A small-molecule ligand and the protein it binds are described below.
Small molecule (SMILES): CC(=O)N[C@@H]1[C@@H](O)[C@H](O)[C@@H](CO)O[C@H]1O

Sequence of chain 1.B:
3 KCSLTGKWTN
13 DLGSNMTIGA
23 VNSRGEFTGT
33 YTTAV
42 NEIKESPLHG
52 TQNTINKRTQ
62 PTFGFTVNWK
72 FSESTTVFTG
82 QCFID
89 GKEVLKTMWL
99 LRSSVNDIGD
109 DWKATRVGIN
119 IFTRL

Binding-site contacts:
Ligand atom C1 contacts residue ASN17 of chain 1.B at 1.4 Å.
Ligand atom O5 contacts residue LEU123 of chain 1.B at 3.4 Å.
Ligand atom C3 contacts residue ASN17 of chain 1.B at 3.7 Å.
Ligand atom C7 contacts residue ASN17 of chain 1.B at 3.3 Å.
Ligand atom O6 contacts residue LEU123 of chain 1.B at 3.9 Å.
Ligand atom C7 contacts residue GLY15 of chain 1.B at 4.1 Å.
Ligand atom O7 contacts residue ILE44 of chain 1.B at 4.2 Å.
Ligand atom N2 contacts residue ASN17 of chain 1.B at 2.9 Å (h-bond).
Ligand atom O7 contacts residue GLY15 of chain 1.B at 3.9 Å.
Ligand atom O7 contacts residue ALA36 of chain 1.B at 4.1 Å.
Ligand atom O7 contacts residue THR34 of chain 1.B at 3.5 Å (h-bond).
Ligand atom C6 contacts residue LEU123 of chain 1.B at 3.9 Å (hydrophobic).
Ligand atom C1 contacts residue LEU123 of chain 1.B at 4.3 Å (hydrophobic).
Ligand atom O7 contacts residue ASN17 of chain 1.B at 4.1 Å.
Ligand atom C1 contacts residue GLY15 of chain 1.B at 4.2 Å.
Ligand atom C5 contacts residue LEU123 of chain 1.B at 4.1 Å (hydrophobic).
Ligand atom C8 contacts residue ILE44 of chain 1.B at 3.9 Å (hydrophobic).
Ligand atom C7 contacts residue ILE44 of chain 1.B at 4.2 Å (hydrophobic).
Ligand atom C6 contacts residue ASN17 of chain 1.B at 4.0 Å.
Ligand atom C8 contacts residue THR34 of chain 1.B at 3.3 Å.
Ligand atom C4 contacts residue ASN17 of chain 1.B at 4.1 Å.
Ligand atom C2 contacts residue ASN17 of chain 1.B at 2.4 Å.
Ligand atom O7 contacts residue THR35 of chain 1.B at 3.9 Å.
Ligand atom C8 contacts residue ASN17 of chain 1.B at 3.4 Å.
Ligand atom C7 contacts residue THR34 of chain 1.B at 4.0 Å.
Ligand atom C5 contacts residue ASN17 of chain 1.B at 3.5 Å.
Ligand atom O5 contacts residue ASN17 of chain 1.B at 2.3 Å (h-bond).
Ligand atom N2 contacts residue GLY15 of chain 1.B at 3.5 Å (h-bond).
Ligand atom C2 contacts residue GLY15 of chain 1.B at 4.4 Å.